This protein binds this small molecule.
Small molecule (SMILES): Cn1ncc(Cl)c1C(=O)N1CCCCC1

Binding-site contacts:
Ligand atom C1 contacts residue TYR52 of chain 1.A at 3.7 Å (hydrophobic).
Ligand atom N1 contacts residue TRP51 of chain 1.A at 3.9 Å.
Ligand atom C3 contacts residue PHE191 of chain 1.A at 3.6 Å (hydrophobic).
Ligand atom C1 contacts residue ALA156 of chain 1.A at 3.8 Å (hydrophobic).
Ligand atom N1 contacts residue PHE191 of chain 1.A at 4.4 Å.
Ligand atom C4 contacts residue ALA265 of chain 1.A at 3.9 Å (hydrophobic).
Ligand atom N2 contacts residue TRP51 of chain 1.A at 4.1 Å.
Ligand atom CL1 contacts residue GLN266 of chain 1.A at 4.3 Å.
Ligand atom N2 contacts residue ALA156 of chain 1.A at 3.9 Å.
Ligand atom C7 contacts residue PHE191 of chain 1.A at 3.8 Å (hydrophobic).
Ligand atom C5 contacts residue TYR52 of chain 1.A at 4.1 Å (hydrophobic).
Ligand atom C1 contacts residue VAL110 of chain 1.A at 4.3 Å (hydrophobic).
Ligand atom N2 contacts residue SER155 of chain 1.A at 3.8 Å.
Ligand atom C3 contacts residue TRP51 of chain 1.A at 3.5 Å (hydrophobic).
Ligand atom CL1 contacts residue TRP51 of chain 1.A at 3.8 Å.
Ligand atom C10 contacts residue TYR52 of chain 1.A at 4.3 Å (hydrophobic).
Ligand atom C4 contacts residue PHE191 of chain 1.A at 3.5 Å (hydrophobic).
Ligand atom C7 contacts residue THR159 of chain 1.A at 4.2 Å.
Ligand atom N3 contacts residue TYR52 of chain 1.A at 4.2 Å.
Ligand atom C9 contacts residue ILE214 of chain 1.A at 4.3 Å (hydrophobic).
Ligand atom O1 contacts residue TYR52 of chain 1.A at 4.2 Å.
Ligand atom C8 contacts residue PHE242 of chain 1.A at 4.0 Å (hydrophobic).
Ligand atom C8 contacts residue PHE191 of chain 1.A at 3.9 Å (hydrophobic).
Ligand atom C2 contacts residue PHE191 of chain 1.A at 4.1 Å (hydrophobic).
Ligand atom CL1 contacts residue VAL269 of chain 1.A at 4.0 Å.
Ligand atom C3 contacts residue ALA265 of chain 1.A at 4.2 Å (hydrophobic).
Ligand atom CL1 contacts residue ALA265 of chain 1.A at 3.7 Å.
Ligand atom C7 contacts residue PHE242 of chain 1.A at 3.7 Å (hydrophobic).
Ligand atom C2 contacts residue TRP51 of chain 1.A at 3.6 Å (hydrophobic).
Ligand atom C8 contacts residue PHE243 of chain 1.A at 3.9 Å (hydrophobic).
Ligand atom C4 contacts residue TRP51 of chain 1.A at 3.9 Å (hydrophobic).
Ligand atom C5 contacts residue TRP51 of chain 1.A at 4.0 Å (hydrophobic).
Ligand atom C1 contacts residue TRP51 of chain 1.A at 4.3 Å (hydrophobic).
Ligand atom C9 contacts residue PHE243 of chain 1.A at 3.6 Å (hydrophobic).
Ligand atom C10 contacts residue ILE214 of chain 1.A at 3.5 Å (hydrophobic).
Ligand atom O1 contacts residue VAL269 of chain 1.A at 4.1 Å.
Ligand atom C4 contacts residue SER155 of chain 1.A at 3.9 Å.
Ligand atom CL1 contacts residue PHE191 of chain 1.A at 3.6 Å.
Ligand atom N2 contacts residue PHE191 of chain 1.A at 4.2 Å.
Ligand atom O1 contacts residue TRP51 of chain 1.A at 3.5 Å.

Sequence of chain 1.A:
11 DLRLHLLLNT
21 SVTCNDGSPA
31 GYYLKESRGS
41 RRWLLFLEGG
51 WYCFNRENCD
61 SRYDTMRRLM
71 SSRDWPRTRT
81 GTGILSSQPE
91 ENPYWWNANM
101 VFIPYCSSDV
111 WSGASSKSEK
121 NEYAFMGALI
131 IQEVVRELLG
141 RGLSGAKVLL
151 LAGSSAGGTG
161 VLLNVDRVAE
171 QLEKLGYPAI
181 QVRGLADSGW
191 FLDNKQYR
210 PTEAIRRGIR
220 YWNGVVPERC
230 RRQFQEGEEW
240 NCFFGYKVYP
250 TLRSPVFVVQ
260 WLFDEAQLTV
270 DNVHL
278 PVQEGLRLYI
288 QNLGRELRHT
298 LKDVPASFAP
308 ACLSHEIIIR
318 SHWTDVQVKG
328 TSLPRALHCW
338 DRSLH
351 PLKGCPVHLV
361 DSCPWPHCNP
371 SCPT